The protein below binds the small molecule below.
Small molecule (SMILES): CC(C)C[C@H](NC(=O)[C@H](CCC(=O)O)NC(=O)[C@H](CC(=O)O)NC(=O)[C@H](CS)NC(=O)[C@H](CCCCN)NC(=O)[C@H](CCCCN)NC(=O)[C@H](CCCCN)NC(=O)[C@H](CO)NC(=O)[C@@H](N)Cc1cnc[nH]1)C(=O)O

Binding-site contacts:
Ligand atom N contacts residue TYR99 of chain 2.A at 3.1 Å (h-bond).
Ligand atom O contacts residue THR143 of chain 2.A at 2.7 Å (h-bond).
Ligand atom CE contacts residue ASN114 of chain 2.A at 3.4 Å.
Ligand atom N contacts residue SER77 of chain 2.A at 2.9 Å (h-bond).
Ligand atom OG contacts residue ASN63 of chain 2.A at 3.5 Å (h-bond).
Ligand atom O contacts residue TYR84 of chain 2.A at 3.2 Å (h-bond).
Ligand atom O contacts residue TRP147 of chain 2.A at 2.9 Å (h-bond).
Ligand atom O contacts residue THR73 of chain 2.A at 3.0 Å (h-bond).
Ligand atom CE contacts residue ASP9 of chain 2.A at 3.4 Å.
Ligand atom NE2 contacts residue ASN63 of chain 2.A at 3.2 Å (h-bond).
Ligand atom NZ contacts residue ASP156 of chain 2.A at 2.7 Å (salt-bridge).
Ligand atom CB contacts residue TYR99 of chain 2.A at 3.4 Å (hydrophobic).
Ligand atom CA contacts residue SER77 of chain 2.A at 3.4 Å.
Ligand atom CD2 contacts residue TYR59 of chain 2.A at 3.5 Å (hydrophobic).
Ligand atom O contacts residue ILE66 of chain 2.A at 3.3 Å.
Ligand atom OD2 contacts residue VAL152 of chain 2.A at 3.5 Å.
Ligand atom C contacts residue TYR7 of chain 2.A at 3.2 Å (hydrophobic).
Ligand atom N contacts residue TYR7 of chain 2.A at 3.1 Å (h-bond).
Ligand atom CB contacts residue ASN63 of chain 2.A at 3.4 Å.
Ligand atom OXT contacts residue LYS146 of chain 2.A at 2.8 Å (salt-bridge).
Ligand atom NZ contacts residue ASP9 of chain 2.A at 2.9 Å (salt-bridge).
Ligand atom CD2 contacts residue ASN63 of chain 2.A at 3.5 Å.
Ligand atom C contacts residue LYS146 of chain 2.A at 3.4 Å.
Ligand atom CA contacts residue ASN70 of chain 2.A at 3.4 Å.
Ligand atom N contacts residue ASN70 of chain 2.A at 2.8 Å (h-bond).
Ligand atom O contacts residue ASN70 of chain 2.A at 3.1 Å (h-bond).
Ligand atom N contacts residue TYR7 of chain 2.A at 3.5 Å (h-bond).
Ligand atom N contacts residue TYR171 of chain 2.A at 2.8 Å (h-bond).
Ligand atom CD1 contacts residue SER77 of chain 2.A at 3.5 Å.
Ligand atom NZ contacts residue SER97 of chain 2.A at 2.7 Å (h-bond).
Ligand atom O contacts residue LYS146 of chain 2.A at 3.3 Å (salt-bridge).
Ligand atom CA contacts residue TYR7 of chain 2.A at 3.4 Å (hydrophobic).
Ligand atom CB contacts residue ASN70 of chain 2.A at 3.4 Å.
Ligand atom CG contacts residue ASN80 of chain 2.A at 3.5 Å.
Ligand atom N contacts residue ASN63 of chain 2.A at 3.0 Å (h-bond).
Ligand atom O contacts residue TYR7 of chain 2.A at 3.3 Å.
Ligand atom OXT contacts residue ASN80 of chain 2.A at 2.7 Å (h-bond).
Ligand atom O contacts residue TYR159 of chain 2.A at 2.5 Å (h-bond).
Ligand atom CE contacts residue ASN70 of chain 2.A at 3.5 Å.
Ligand atom CD contacts residue TYR116 of chain 2.A at 3.3 Å (hydrophobic).

Sequence of chain 2.A:
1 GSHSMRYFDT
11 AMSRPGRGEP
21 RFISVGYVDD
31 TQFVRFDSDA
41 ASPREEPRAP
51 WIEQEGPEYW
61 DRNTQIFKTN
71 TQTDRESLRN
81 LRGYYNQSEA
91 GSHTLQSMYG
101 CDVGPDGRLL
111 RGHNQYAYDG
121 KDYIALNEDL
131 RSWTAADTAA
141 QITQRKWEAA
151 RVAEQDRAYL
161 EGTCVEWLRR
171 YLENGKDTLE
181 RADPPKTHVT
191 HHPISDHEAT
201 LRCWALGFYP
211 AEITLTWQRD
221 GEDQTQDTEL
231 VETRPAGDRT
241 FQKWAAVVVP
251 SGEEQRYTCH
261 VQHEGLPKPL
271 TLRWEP